Binding-site contacts:
Ligand atom C8 contacts residue GLU57 of chain 1.E at 3.4 Å.
Ligand atom C7 contacts residue ASN58 of chain 1.E at 4.0 Å.
Ligand atom N2 contacts residue ASN58 of chain 1.E at 2.9 Å (h-bond).
Ligand atom C2 contacts residue ASN58 of chain 1.E at 2.5 Å.
Ligand atom C1 contacts residue ASN58 of chain 1.E at 1.4 Å.
Ligand atom O5 contacts residue ASN58 of chain 1.E at 2.4 Å (h-bond).
Ligand atom N2 contacts residue GLU57 of chain 1.E at 4.2 Å.
Ligand atom C3 contacts residue ASN58 of chain 1.E at 3.8 Å.
Ligand atom C4 contacts residue ASN58 of chain 1.E at 4.2 Å.
Ligand atom C5 contacts residue ASN58 of chain 1.E at 3.7 Å.

This small molecule binds to this protein.
Small molecule (SMILES): CC(=O)N[C@@H]1[C@@H](O)[C@H](O)[C@@H](CO)O[C@H]1O

Sequence of chain 1.E:
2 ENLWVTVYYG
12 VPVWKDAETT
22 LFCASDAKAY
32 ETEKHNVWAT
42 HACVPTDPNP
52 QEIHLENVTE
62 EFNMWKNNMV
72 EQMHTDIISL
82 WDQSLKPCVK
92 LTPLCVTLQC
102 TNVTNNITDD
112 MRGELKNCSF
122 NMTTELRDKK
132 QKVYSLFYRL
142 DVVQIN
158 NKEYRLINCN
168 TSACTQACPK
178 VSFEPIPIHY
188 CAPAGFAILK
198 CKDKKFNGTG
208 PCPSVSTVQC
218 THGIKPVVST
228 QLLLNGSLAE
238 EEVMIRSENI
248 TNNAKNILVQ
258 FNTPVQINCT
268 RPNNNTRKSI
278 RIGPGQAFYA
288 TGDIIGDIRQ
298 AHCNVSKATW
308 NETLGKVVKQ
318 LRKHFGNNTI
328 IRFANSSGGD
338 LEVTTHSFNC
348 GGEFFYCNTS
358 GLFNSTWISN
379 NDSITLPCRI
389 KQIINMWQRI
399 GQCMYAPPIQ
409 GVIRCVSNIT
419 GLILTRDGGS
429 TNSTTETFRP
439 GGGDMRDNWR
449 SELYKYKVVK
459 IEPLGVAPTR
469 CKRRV